Binding-site contacts:
Ligand atom C11 contacts residue ASP247 of chain 1.C at 3.4 Å.
Ligand atom C27 contacts residue PHE127 of chain 1.C at 3.4 Å (hydrophobic).
Ligand atom C29 contacts residue LEU49 of chain 1.C at 3.8 Å (hydrophobic).
Ligand atom O13 contacts residue THR91 of chain 1.C at 3.4 Å.
Ligand atom C5 contacts residue GLY249 of chain 1.C at 3.8 Å.
Ligand atom C26 contacts residue TRP134 of chain 1.C at 3.7 Å (hydrophobic).
Ligand atom C12 contacts residue ASP247 of chain 1.C at 3.3 Å.
Ligand atom C4 contacts residue THR348 of chain 1.C at 3.6 Å.
Ligand atom C18 contacts residue PRO89 of chain 1.C at 3.7 Å (hydrophobic).
Ligand atom C9 contacts residue THR250 of chain 1.C at 3.8 Å.
Ligand atom O8 contacts residue GLY53 of chain 1.C at 3.5 Å (h-bond).
Ligand atom O8 contacts residue TYR90 of chain 1.C at 3.4 Å.
Ligand atom O8 contacts residue ASP51 of chain 1.C at 2.7 Å (salt-bridge).
Ligand atom C4 contacts residue VAL351 of chain 1.C at 3.8 Å (hydrophobic).
Ligand atom C28 contacts residue PHE127 of chain 1.C at 3.6 Å (hydrophobic).
Ligand atom N7 contacts residue GLY249 of chain 1.C at 2.9 Å (h-bond).
Ligand atom C24 contacts residue GLY249 of chain 1.C at 3.3 Å.
Ligand atom C17 contacts residue PRO89 of chain 1.C at 3.2 Å (hydrophobic).
Ligand atom C20 contacts residue PRO89 of chain 1.C at 3.5 Å (hydrophobic).
Ligand atom C22 contacts residue ASP51 of chain 1.C at 3.5 Å.
Ligand atom C19 contacts residue GLY53 of chain 1.C at 3.1 Å.
Ligand atom C6 contacts residue ASP51 of chain 1.C at 3.5 Å.
Ligand atom O32 contacts residue THR91 of chain 1.C at 2.8 Å (h-bond).
Ligand atom O32 contacts residue TYR90 of chain 1.C at 3.6 Å.
Ligand atom N10 contacts residue GLY53 of chain 1.C at 3.1 Å (h-bond).
Ligand atom O8 contacts residue SER54 of chain 1.C at 3.7 Å.
Ligand atom C16 contacts residue TYR217 of chain 1.C at 3.8 Å (hydrophobic).
Ligand atom C11 contacts residue GLY53 of chain 1.C at 3.4 Å.
Ligand atom N10 contacts residue ASP247 of chain 1.C at 2.7 Å (salt-bridge).
Ligand atom C35 contacts residue THR91 of chain 1.C at 3.6 Å.
Ligand atom C36 contacts residue THR91 of chain 1.C at 3.4 Å.
Ligand atom C36 contacts residue GLY249 of chain 1.C at 3.7 Å.
Ligand atom C15 contacts residue TYR217 of chain 1.C at 3.8 Å (hydrophobic).
Ligand atom C9 contacts residue ASP247 of chain 1.C at 3.2 Å.
Ligand atom C3 contacts residue VAL351 of chain 1.C at 3.7 Å (hydrophobic).
Ligand atom C14 contacts residue GLY53 of chain 1.C at 3.7 Å.
Ligand atom C14 contacts residue TYR217 of chain 1.C at 3.8 Å (hydrophobic).
Ligand atom C3 contacts residue THR348 of chain 1.C at 3.6 Å.
Ligand atom C31 contacts residue THR91 of chain 1.C at 3.5 Å.
Ligand atom C22 contacts residue GLY249 of chain 1.C at 3.7 Å.

A small-molecule ligand and the protein it binds are described below.
Small molecule (SMILES): CCc1ccc2c(c1)[C@@H](NC[C@@H](O)[C@@H]1Cc3cccc(c3)CCCCCCC(=O)N1)CC1(CCC1)O2

Sequence of chain 1.C:
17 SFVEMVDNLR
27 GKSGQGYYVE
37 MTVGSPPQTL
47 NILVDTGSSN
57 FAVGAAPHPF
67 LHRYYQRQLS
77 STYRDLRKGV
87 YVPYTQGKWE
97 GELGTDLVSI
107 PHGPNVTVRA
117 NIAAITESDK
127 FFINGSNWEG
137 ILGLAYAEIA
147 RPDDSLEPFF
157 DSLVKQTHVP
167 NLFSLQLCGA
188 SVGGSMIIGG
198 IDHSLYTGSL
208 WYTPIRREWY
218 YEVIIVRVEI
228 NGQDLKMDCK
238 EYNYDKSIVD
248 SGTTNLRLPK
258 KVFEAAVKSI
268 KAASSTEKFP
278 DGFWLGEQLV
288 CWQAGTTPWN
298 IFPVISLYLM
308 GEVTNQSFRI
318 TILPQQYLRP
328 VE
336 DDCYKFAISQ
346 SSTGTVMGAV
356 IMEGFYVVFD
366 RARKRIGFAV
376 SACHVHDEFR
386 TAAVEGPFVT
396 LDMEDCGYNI